This small molecule binds to this protein.
Small molecule (SMILES): CC(=O)N[C@@H]1[C@@H](O)[C@H](O)[C@@H](CO)O[C@H]1O

Binding-site contacts:
Ligand atom O5 contacts residue TYR195 of chain 1.E at 3.7 Å.
Ligand atom C6 contacts residue VAL193 of chain 1.E at 3.6 Å (hydrophobic).
Ligand atom O7 contacts residue TYR195 of chain 1.E at 3.2 Å.
Ligand atom O7 contacts residue ASN65 of chain 1.E at 3.9 Å.
Ligand atom O6 contacts residue TYR195 of chain 1.E at 3.2 Å.
Ligand atom O5 contacts residue ASN65 of chain 1.E at 2.4 Å (h-bond).
Ligand atom C7 contacts residue TYR195 of chain 1.E at 4.2 Å (hydrophobic).
Ligand atom C5 contacts residue ASN65 of chain 1.E at 3.7 Å.
Ligand atom C3 contacts residue ASN65 of chain 1.E at 3.8 Å.
Ligand atom C6 contacts residue TYR194 of chain 1.E at 4.3 Å (hydrophobic).
Ligand atom C1 contacts residue ASN65 of chain 1.E at 1.4 Å.
Ligand atom C2 contacts residue TYR195 of chain 1.E at 4.2 Å (hydrophobic).
Ligand atom C1 contacts residue TYR195 of chain 1.E at 4.0 Å (hydrophobic).
Ligand atom N2 contacts residue ASN65 of chain 1.E at 2.9 Å (h-bond).
Ligand atom O6 contacts residue TYR194 of chain 1.E at 3.2 Å (h-bond).
Ligand atom O5 contacts residue VAL193 of chain 1.E at 4.3 Å.
Ligand atom C7 contacts residue ASN65 of chain 1.E at 3.6 Å.
Ligand atom C2 contacts residue ASN65 of chain 1.E at 2.5 Å.
Ligand atom C4 contacts residue ASN65 of chain 1.E at 4.2 Å.
Ligand atom O6 contacts residue VAL193 of chain 1.E at 3.8 Å.

Sequence of chain 1.E:
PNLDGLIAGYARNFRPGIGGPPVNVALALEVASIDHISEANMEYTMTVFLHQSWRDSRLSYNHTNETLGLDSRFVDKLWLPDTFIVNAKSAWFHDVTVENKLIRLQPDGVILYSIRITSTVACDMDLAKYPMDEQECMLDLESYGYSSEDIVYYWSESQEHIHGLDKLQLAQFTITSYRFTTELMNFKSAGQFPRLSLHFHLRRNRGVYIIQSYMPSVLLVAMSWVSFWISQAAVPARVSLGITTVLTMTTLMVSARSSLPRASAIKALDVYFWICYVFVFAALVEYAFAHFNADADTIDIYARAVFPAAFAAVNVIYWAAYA